Sequence of chain 1.C:
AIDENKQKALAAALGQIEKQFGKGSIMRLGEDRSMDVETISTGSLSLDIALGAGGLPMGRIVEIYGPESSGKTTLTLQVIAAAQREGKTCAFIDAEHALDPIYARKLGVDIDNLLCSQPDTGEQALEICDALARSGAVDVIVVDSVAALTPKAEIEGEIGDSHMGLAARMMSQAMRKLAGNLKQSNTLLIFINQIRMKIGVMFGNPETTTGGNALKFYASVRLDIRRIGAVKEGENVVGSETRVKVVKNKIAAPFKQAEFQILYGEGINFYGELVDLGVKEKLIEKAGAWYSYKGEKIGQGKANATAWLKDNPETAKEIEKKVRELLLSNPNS

Binding-site contacts:
Ligand atom C2' contacts residue MET198 of chain 1.D at 3.4 Å (hydrophobic).
Ligand atom N3 contacts residue ILE200 of chain 1.D at 3.7 Å.
Ligand atom O5' contacts residue ARG170 of chain 1.D at 3.1 Å (salt-bridge).
Ligand atom O2 contacts residue MET165 of chain 1.D at 3.2 Å (h-bond).
Ligand atom C4' contacts residue ALA169 of chain 1.C at 3.6 Å (hydrophobic).
Ligand atom O5' contacts residue MET198 of chain 1.D at 3.2 Å.
Ligand atom C6 contacts residue MET198 of chain 1.D at 3.6 Å (hydrophobic).
Ligand atom C2 contacts residue ILE200 of chain 1.C at 3.7 Å (hydrophobic).
Ligand atom C7 contacts residue LYS199 of chain 1.D at 3.5 Å.
Ligand atom C2 contacts residue MET165 of chain 1.C at 3.7 Å (hydrophobic).
Ligand atom C5' contacts residue ARG197 of chain 1.D at 3.8 Å.
Ligand atom C2 contacts residue ILE200 of chain 1.D at 3.5 Å (hydrophobic).
Ligand atom C5 contacts residue MET198 of chain 1.C at 3.5 Å (hydrophobic).
Ligand atom C5' contacts residue ARG197 of chain 1.C at 3.7 Å.
Ligand atom C7 contacts residue LYS199 of chain 1.C at 3.6 Å.
Ligand atom C4' contacts residue ALA169 of chain 1.D at 3.7 Å (hydrophobic).
Ligand atom C6 contacts residue MET198 of chain 1.C at 3.2 Å (hydrophobic).
Ligand atom C1' contacts residue ARG170 of chain 1.C at 3.6 Å.
Ligand atom C7 contacts residue MET198 of chain 1.C at 3.2 Å (hydrophobic).
Ligand atom N3 contacts residue MET165 of chain 1.C at 3.6 Å.
Ligand atom OP1 contacts residue SER173 of chain 1.C at 3.2 Å.
Ligand atom O2 contacts residue ILE200 of chain 1.D at 3.4 Å.
Ligand atom OP2 contacts residue MET198 of chain 1.D at 2.7 Å (h-bond).
Ligand atom C3' contacts residue MET198 of chain 1.D at 3.7 Å (hydrophobic).
Ligand atom OP2 contacts residue ASN214 of chain 1.D at 3.6 Å.
Ligand atom OP1 contacts residue ALA169 of chain 1.D at 3.2 Å.
Ligand atom OP2 contacts residue ARG197 of chain 1.D at 3.1 Å.
Ligand atom OP2 contacts residue GLY213 of chain 1.D at 3.5 Å (h-bond).
Ligand atom OP1 contacts residue ASN214 of chain 1.C at 2.4 Å (h-bond).
Ligand atom OP1 contacts residue ASN214 of chain 1.D at 3.2 Å (h-bond).
Ligand atom OP2 contacts residue GLY212 of chain 1.C at 3.7 Å.
Ligand atom OP2 contacts residue GLY213 of chain 1.C at 3.3 Å (h-bond).
Ligand atom O3' contacts residue ALA169 of chain 1.D at 3.5 Å.
Ligand atom P contacts residue ARG170 of chain 1.D at 3.2 Å.
Ligand atom O2 contacts residue GLY166 of chain 1.C at 3.4 Å (h-bond).
Ligand atom O4' contacts residue ARG170 of chain 1.C at 3.2 Å.
Ligand atom OP1 contacts residue GLY213 of chain 1.D at 3.3 Å.
Ligand atom O2 contacts residue MET165 of chain 1.C at 3.0 Å.
Ligand atom O3' contacts residue ALA169 of chain 1.C at 3.2 Å.
Ligand atom OP1 contacts residue GLY213 of chain 1.C at 3.2 Å.

A small-molecule ligand and the protein it binds are described below.
Small molecule (SMILES): Cc1cn([C@H]2C[C@H](O[P](=O)(O)OC[C@H]3O[C@@H](n4cc(C)c(=O)[nH]c4=O)C[C@@H]3O[P](=O)(O)OC[C@H]3O[C@@H](n4cc(C)c(=O)[nH]c4=O)C[C@@H]3O[P](=O)(O)OC[C@H]3O[C@@H](n4cc(C)c(=O)[nH]c4=O)C[C@@H]3O[P](=O)(O)OC[C@H]3O[C@@H](n4cc(C)c(=O)[nH]c4=O)C[C@@H]3O[P](=O)(O)OC[C@H]3O[C@@H](n4cc(C)c(=O)[nH]c4=O)C[C@@H]3O)[C@@H](COP(=O)=O)O2)c(=O)[nH]c1=O

Sequence of chain 1.D:
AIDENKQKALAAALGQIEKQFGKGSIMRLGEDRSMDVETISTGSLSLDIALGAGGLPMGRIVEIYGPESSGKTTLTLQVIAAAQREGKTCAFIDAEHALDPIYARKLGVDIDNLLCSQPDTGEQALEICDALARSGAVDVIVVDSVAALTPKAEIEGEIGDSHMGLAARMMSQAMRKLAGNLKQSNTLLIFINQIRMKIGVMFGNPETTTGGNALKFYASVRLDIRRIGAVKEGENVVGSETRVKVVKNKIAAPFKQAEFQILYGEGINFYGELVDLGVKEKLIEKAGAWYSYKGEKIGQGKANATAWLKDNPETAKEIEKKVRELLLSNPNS